This protein binds this small molecule.
Small molecule (SMILES): CC(=O)N[C@@H]1[C@@H](O)[C@H](O)[C@@H](CO)O[C@H]1O

Binding-site contacts:
Ligand atom C3 contacts residue GLN88 of chain 1.A at 3.5 Å.
Ligand atom O3 contacts residue GLN88 of chain 1.A at 4.3 Å.
Ligand atom C7 contacts residue THR90 of chain 1.A at 4.0 Å.
Ligand atom C8 contacts residue ASN95 of chain 1.A at 3.5 Å.
Ligand atom C7 contacts residue ASN95 of chain 1.A at 3.6 Å.
Ligand atom O7 contacts residue THR90 of chain 1.A at 3.5 Å.
Ligand atom C4 contacts residue ASN95 of chain 1.A at 4.2 Å.
Ligand atom O5 contacts residue ASN95 of chain 1.A at 2.2 Å (h-bond).
Ligand atom C2 contacts residue ASN95 of chain 1.A at 2.6 Å.
Ligand atom C5 contacts residue ASN95 of chain 1.A at 3.6 Å.
Ligand atom N2 contacts residue THR90 of chain 1.A at 4.1 Å.
Ligand atom C3 contacts residue ASN95 of chain 1.A at 3.9 Å.
Ligand atom N2 contacts residue ASN95 of chain 1.A at 3.1 Å (h-bond).
Ligand atom C1 contacts residue GLN88 of chain 1.A at 3.6 Å.
Ligand atom C1 contacts residue ASN95 of chain 1.A at 1.4 Å.
Ligand atom N2 contacts residue GLN88 of chain 1.A at 3.2 Å (h-bond).
Ligand atom C7 contacts residue GLN88 of chain 1.A at 4.2 Å.
Ligand atom C5 contacts residue GLN88 of chain 1.A at 4.1 Å.
Ligand atom C2 contacts residue GLN88 of chain 1.A at 3.6 Å.

Sequence of chain 1.A:
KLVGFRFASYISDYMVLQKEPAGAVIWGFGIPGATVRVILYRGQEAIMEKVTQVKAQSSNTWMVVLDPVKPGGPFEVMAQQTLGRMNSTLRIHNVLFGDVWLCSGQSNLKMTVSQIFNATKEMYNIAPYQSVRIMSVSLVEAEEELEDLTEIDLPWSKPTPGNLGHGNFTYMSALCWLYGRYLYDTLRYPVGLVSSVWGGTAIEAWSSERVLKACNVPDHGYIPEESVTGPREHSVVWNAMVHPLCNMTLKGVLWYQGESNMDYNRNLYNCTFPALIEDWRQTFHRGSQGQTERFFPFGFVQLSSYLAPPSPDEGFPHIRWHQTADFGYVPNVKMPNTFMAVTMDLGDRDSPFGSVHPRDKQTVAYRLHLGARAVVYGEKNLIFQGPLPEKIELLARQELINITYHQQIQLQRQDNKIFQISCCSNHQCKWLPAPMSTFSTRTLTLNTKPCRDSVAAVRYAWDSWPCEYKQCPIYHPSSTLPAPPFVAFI